This small molecule binds to this protein.
Small molecule (SMILES): CC(=O)N[C@@H]1[C@@H](O)[C@H](O)[C@@H](CO)O[C@H]1O

Sequence of chain 1.B:
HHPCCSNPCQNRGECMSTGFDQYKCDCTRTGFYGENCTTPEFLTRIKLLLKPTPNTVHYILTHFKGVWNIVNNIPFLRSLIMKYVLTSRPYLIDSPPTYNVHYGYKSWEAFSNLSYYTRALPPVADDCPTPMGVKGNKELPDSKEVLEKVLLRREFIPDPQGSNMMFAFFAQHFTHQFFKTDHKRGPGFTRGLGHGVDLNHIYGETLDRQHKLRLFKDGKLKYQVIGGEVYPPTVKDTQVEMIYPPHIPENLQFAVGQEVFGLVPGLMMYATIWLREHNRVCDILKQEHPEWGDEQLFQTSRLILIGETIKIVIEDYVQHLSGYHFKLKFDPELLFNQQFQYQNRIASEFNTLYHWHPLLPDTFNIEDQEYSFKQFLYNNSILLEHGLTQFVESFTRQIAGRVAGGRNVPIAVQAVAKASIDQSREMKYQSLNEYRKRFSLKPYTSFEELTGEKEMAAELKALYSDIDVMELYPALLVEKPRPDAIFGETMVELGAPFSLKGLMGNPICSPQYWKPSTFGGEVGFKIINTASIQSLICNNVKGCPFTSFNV

Binding-site contacts:
Ligand atom C7 contacts residue ILE382 of chain 1.B at 3.8 Å (hydrophobic).
Ligand atom O7 contacts residue SER381 of chain 1.B at 3.5 Å (h-bond).
Ligand atom O6 contacts residue LYS374 of chain 1.B at 4.3 Å.
Ligand atom C4 contacts residue ASN379 of chain 1.B at 4.3 Å.
Ligand atom C3 contacts residue ASN379 of chain 1.B at 3.9 Å.
Ligand atom N2 contacts residue TYR371 of chain 1.B at 4.3 Å.
Ligand atom C8 contacts residue TYR371 of chain 1.B at 3.5 Å (hydrophobic).
Ligand atom C5 contacts residue ASN379 of chain 1.B at 3.6 Å.
Ligand atom C7 contacts residue SER381 of chain 1.B at 3.8 Å.
Ligand atom C7 contacts residue ASN379 of chain 1.B at 4.1 Å.
Ligand atom C7 contacts residue GLU385 of chain 1.B at 4.5 Å.
Ligand atom C8 contacts residue ILE382 of chain 1.B at 3.5 Å (hydrophobic).
Ligand atom C8 contacts residue SER381 of chain 1.B at 4.4 Å.
Ligand atom C2 contacts residue ASN379 of chain 1.B at 2.5 Å.
Ligand atom C1 contacts residue ILE382 of chain 1.B at 4.4 Å (hydrophobic).
Ligand atom C2 contacts residue ILE382 of chain 1.B at 4.5 Å (hydrophobic).
Ligand atom N2 contacts residue SER381 of chain 1.B at 4.1 Å.
Ligand atom O5 contacts residue ASN379 of chain 1.B at 2.4 Å (h-bond).
Ligand atom C8 contacts residue GLU385 of chain 1.B at 3.2 Å.
Ligand atom O5 contacts residue GLN375 of chain 1.B at 3.7 Å.
Ligand atom C1 contacts residue GLN375 of chain 1.B at 3.3 Å.
Ligand atom N2 contacts residue ASN379 of chain 1.B at 3.0 Å (h-bond).
Ligand atom C1 contacts residue ASN379 of chain 1.B at 1.4 Å.
Ligand atom N2 contacts residue ILE382 of chain 1.B at 3.5 Å.
Ligand atom C2 contacts residue SER381 of chain 1.B at 4.1 Å.